Binding-site contacts:
Ligand atom O5' contacts residue SQ01 of chain 1.L at 2.7 Å (h-bond).
Ligand atom C6 contacts residue SQ01 of chain 1.L at 3.4 Å.
Ligand atom N7 contacts residue SQ01 of chain 1.L at 3.5 Å (h-bond).
Ligand atom C5 contacts residue SQ01 of chain 1.L at 3.3 Å.
Ligand atom O4' contacts residue TYR100 of chain 1.B at 4.4 Å.
Ligand atom N6 contacts residue SQ01 of chain 1.L at 3.8 Å.
Ligand atom O4' contacts residue SQ01 of chain 1.L at 3.6 Å.
Ligand atom C5' contacts residue TYR100 of chain 1.B at 3.5 Å (hydrophobic).
Ligand atom C4' contacts residue TYR100 of chain 1.B at 3.8 Å (hydrophobic).
Ligand atom C4 contacts residue SQ01 of chain 1.L at 3.6 Å.
Ligand atom C8 contacts residue SQ01 of chain 1.L at 3.8 Å.
Ligand atom N1 contacts residue SQ01 of chain 1.L at 3.5 Å.
Ligand atom C2 contacts residue SQ01 of chain 1.L at 3.1 Å.
Ligand atom O5' contacts residue TYR100 of chain 1.B at 3.9 Å.
Ligand atom C1' contacts residue SQ01 of chain 1.L at 4.3 Å.
Ligand atom N9 contacts residue SQ01 of chain 1.L at 3.8 Å.
Ligand atom N3 contacts residue SQ01 of chain 1.L at 3.2 Å (h-bond).
Ligand atom C5' contacts residue SQ01 of chain 1.L at 3.0 Å.
Ligand atom OP1 contacts residue SQ01 of chain 1.L at 2.5 Å (h-bond).
Ligand atom C4' contacts residue SQ01 of chain 1.L at 4.5 Å.
Ligand atom OP2 contacts residue SQ01 of chain 1.L at 2.4 Å (h-bond).
Ligand atom P contacts residue SQ01 of chain 1.L at 1.6 Å.

A protein and the small-molecule ligand that binds it are described below.
Small molecule (SMILES): Cc1cn([C@H]2C[C@H](O)[C@@H](CO[P](=O)(O)O[C@H]3C[C@H](n4ccc(N)nc4=O)O[C@@H]3CO[P](=O)(O)O[C@H]3C[C@H](n4cnc5c(=O)nc(N)[nH]c54)O[C@@H]3CO[P](=O)(O)O[C@H]3C[C@H](n4cnc5c(N)ncnc54)O[C@@H]3COP(=O)=O)O2)c(=O)[nH]c1=O

Sequence of chain 1.B:
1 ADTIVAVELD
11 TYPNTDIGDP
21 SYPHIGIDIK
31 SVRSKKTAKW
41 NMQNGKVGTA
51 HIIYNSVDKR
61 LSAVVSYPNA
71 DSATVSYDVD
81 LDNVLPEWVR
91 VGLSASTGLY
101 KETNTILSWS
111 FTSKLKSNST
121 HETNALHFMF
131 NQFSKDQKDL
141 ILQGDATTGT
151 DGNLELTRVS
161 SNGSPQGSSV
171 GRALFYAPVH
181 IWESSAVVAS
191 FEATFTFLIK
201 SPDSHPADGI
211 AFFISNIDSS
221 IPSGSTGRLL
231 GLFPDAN